Sequence of chain 1.C:
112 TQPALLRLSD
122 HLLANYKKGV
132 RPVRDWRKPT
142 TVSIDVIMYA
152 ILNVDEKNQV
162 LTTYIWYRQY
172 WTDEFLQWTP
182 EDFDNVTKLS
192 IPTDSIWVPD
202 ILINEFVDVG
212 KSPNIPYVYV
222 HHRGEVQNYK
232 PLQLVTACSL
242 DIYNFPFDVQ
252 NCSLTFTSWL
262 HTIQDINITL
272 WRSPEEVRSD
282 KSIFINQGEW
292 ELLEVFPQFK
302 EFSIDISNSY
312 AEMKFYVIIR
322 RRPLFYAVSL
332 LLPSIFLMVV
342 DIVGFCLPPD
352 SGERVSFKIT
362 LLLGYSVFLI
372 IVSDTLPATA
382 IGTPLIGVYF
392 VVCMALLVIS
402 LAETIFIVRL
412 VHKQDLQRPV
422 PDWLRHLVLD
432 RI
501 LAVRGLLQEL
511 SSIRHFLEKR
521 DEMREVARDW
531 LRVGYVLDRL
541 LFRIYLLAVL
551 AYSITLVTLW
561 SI

Binding-site contacts:
Ligand atom CA contacts residue TRP560 of chain 1.C at 3.8 Å (hydrophobic).
Ligand atom CB contacts residue TRP560 of chain 1.C at 4.0 Å (hydrophobic).
Ligand atom CE3 contacts residue PRO324 of chain 1.C at 4.3 Å (hydrophobic).
Ligand atom CB contacts residue PHE248 of chain 1.C at 4.4 Å (hydrophobic).
Ligand atom CH2 contacts residue PRO324 of chain 1.C at 3.7 Å (hydrophobic).
Ligand atom CB contacts residue HIS1 of chain 1.Y at 2.9 Å.
Ligand atom CZ3 contacts residue PHE248 of chain 1.C at 4.0 Å (hydrophobic).
Ligand atom CE3 contacts residue HIS1 of chain 1.Y at 3.2 Å.
Ligand atom CZ3 contacts residue PRO324 of chain 1.C at 3.6 Å (hydrophobic).
Ligand atom CD1 contacts residue PHE248 of chain 1.C at 3.5 Å (hydrophobic).
Ligand atom N contacts residue HIS1 of chain 1.Y at 3.0 Å (h-bond).
Ligand atom N contacts residue ILE562 of chain 1.C at 3.1 Å.
Ligand atom CZ2 contacts residue PRO324 of chain 1.C at 4.5 Å (hydrophobic).
Ligand atom CZ2 contacts residue PHE248 of chain 1.C at 4.3 Å (hydrophobic).
Ligand atom C contacts residue TRP560 of chain 1.C at 3.9 Å (hydrophobic).
Ligand atom C contacts residue ILE562 of chain 1.C at 3.8 Å (hydrophobic).
Ligand atom N contacts residue SER561 of chain 1.C at 4.2 Å.
Ligand atom N contacts residue LEU559 of chain 1.C at 3.4 Å (h-bond).
Ligand atom C contacts residue HIS1 of chain 1.Y at 1.3 Å.
Ligand atom CE2 contacts residue PHE248 of chain 1.C at 3.7 Å (hydrophobic).
Ligand atom CA contacts residue ILE562 of chain 1.C at 3.9 Å (hydrophobic).
Ligand atom CG contacts residue HIS1 of chain 1.Y at 3.4 Å.
Ligand atom O contacts residue ILE562 of chain 1.C at 3.6 Å (h-bond).
Ligand atom CZ3 contacts residue HIS1 of chain 1.Y at 4.1 Å.
Ligand atom CH2 contacts residue PHE248 of chain 1.C at 4.4 Å (hydrophobic).
Ligand atom CG contacts residue PHE248 of chain 1.C at 3.8 Å (hydrophobic).
Ligand atom O contacts residue HIS1 of chain 1.Y at 2.2 Å (h-bond).
Ligand atom CE3 contacts residue PHE248 of chain 1.C at 3.6 Å (hydrophobic).
Ligand atom CA contacts residue HIS1 of chain 1.Y at 2.4 Å.
Ligand atom N contacts residue TRP560 of chain 1.C at 3.1 Å (h-bond).
Ligand atom CZ2 contacts residue ARG321 of chain 1.C at 4.3 Å.
Ligand atom NE1 contacts residue PHE248 of chain 1.C at 3.4 Å.
Ligand atom CD2 contacts residue PHE248 of chain 1.C at 3.5 Å (hydrophobic).
Ligand atom CD2 contacts residue HIS1 of chain 1.Y at 3.5 Å.

A small-molecule ligand and the protein it binds are described below.
Small molecule (SMILES): N[C@@H](Cc1c[nH]c2ccccc12)C(=O)O